This small molecule binds to this protein.
Small molecule (SMILES): Nc1ccn([C@H]2C[C@H](O)[C@@H](COP(=O)(O)O)O2)c(=O)n1

Sequence of chain 1.HA:
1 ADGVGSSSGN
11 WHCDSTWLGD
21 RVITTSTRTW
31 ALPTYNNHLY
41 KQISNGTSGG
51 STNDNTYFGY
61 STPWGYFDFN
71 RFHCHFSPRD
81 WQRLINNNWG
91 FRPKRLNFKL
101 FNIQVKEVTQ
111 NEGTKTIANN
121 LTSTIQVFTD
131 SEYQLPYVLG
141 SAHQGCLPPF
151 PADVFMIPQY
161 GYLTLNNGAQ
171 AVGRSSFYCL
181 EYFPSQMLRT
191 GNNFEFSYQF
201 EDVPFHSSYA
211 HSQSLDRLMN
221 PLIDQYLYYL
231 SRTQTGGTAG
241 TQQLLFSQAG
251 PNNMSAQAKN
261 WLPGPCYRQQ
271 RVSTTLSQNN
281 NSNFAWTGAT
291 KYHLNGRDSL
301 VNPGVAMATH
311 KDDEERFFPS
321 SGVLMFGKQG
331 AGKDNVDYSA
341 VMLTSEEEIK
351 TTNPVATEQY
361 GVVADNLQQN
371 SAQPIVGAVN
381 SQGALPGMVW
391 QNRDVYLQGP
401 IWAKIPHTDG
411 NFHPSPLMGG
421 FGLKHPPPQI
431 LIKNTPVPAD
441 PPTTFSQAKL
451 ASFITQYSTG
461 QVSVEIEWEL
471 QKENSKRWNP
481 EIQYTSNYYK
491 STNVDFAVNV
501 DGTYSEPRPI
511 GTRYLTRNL

Binding-site contacts:
Ligand atom C6 contacts residue PRO204 of chain 1.HA at 3.9 Å (hydrophobic).
Ligand atom N1 contacts residue PRO204 of chain 1.HA at 4.2 Å.
Ligand atom O2 contacts residue DA1 of chain 1.XD at 3.4 Å (h-bond).
Ligand atom C5' contacts residue PRO204 of chain 1.HA at 4.5 Å (hydrophobic).
Ligand atom C5 contacts residue PRO204 of chain 1.HA at 3.6 Å (hydrophobic).
Ligand atom N3 contacts residue ASP202 of chain 1.HA at 4.2 Å.
Ligand atom O3' contacts residue DA1 of chain 1.XD at 1.6 Å.
Ligand atom C4 contacts residue VAL203 of chain 1.HA at 4.1 Å (hydrophobic).
Ligand atom C2 contacts residue PRO204 of chain 1.HA at 4.3 Å (hydrophobic).
Ligand atom N3 contacts residue PRO204 of chain 1.HA at 4.0 Å.
Ligand atom N4 contacts residue ASP202 of chain 1.HA at 2.4 Å (salt-bridge).
Ligand atom N4 contacts residue VAL203 of chain 1.HA at 3.4 Å (h-bond).
Ligand atom C3' contacts residue DA1 of chain 1.XD at 2.6 Å.
Ligand atom C4 contacts residue PRO204 of chain 1.HA at 3.8 Å (hydrophobic).
Ligand atom C4 contacts residue ASP202 of chain 1.HA at 3.0 Å.
Ligand atom C2' contacts residue DA1 of chain 1.XD at 2.9 Å.
Ligand atom C2 contacts residue DA1 of chain 1.XD at 4.2 Å.
Ligand atom C4' contacts residue DA1 of chain 1.XD at 4.0 Å.
Ligand atom N4 contacts residue PRO204 of chain 1.HA at 4.2 Å.
Ligand atom C5 contacts residue VAL203 of chain 1.HA at 3.8 Å (hydrophobic).
Ligand atom C5 contacts residue ASP202 of chain 1.HA at 3.1 Å.
Ligand atom C1' contacts residue DA1 of chain 1.XD at 3.9 Å.
Ligand atom C2' contacts residue PRO204 of chain 1.HA at 4.0 Å (hydrophobic).
Ligand atom C6 contacts residue ASP202 of chain 1.HA at 4.3 Å.